Binding-site contacts:
Ligand atom N2 contacts residue ASN213 of chain 1.B at 2.8 Å (h-bond).
Ligand atom C1 contacts residue ASN213 of chain 1.B at 1.4 Å.
Ligand atom C7 contacts residue THR212 of chain 1.B at 4.3 Å.
Ligand atom C3 contacts residue ASN213 of chain 1.B at 3.8 Å.
Ligand atom C7 contacts residue ASN213 of chain 1.B at 3.8 Å.
Ligand atom C8 contacts residue LEU211 of chain 1.B at 3.7 Å (hydrophobic).
Ligand atom O5 contacts residue ASN213 of chain 1.B at 2.4 Å (h-bond).
Ligand atom C8 contacts residue THR212 of chain 1.B at 3.8 Å.
Ligand atom C8 contacts residue THR255 of chain 1.B at 4.1 Å.
Ligand atom C8 contacts residue ASN213 of chain 1.B at 4.0 Å.
Ligand atom C5 contacts residue ASN213 of chain 1.B at 3.7 Å.
Ligand atom C4 contacts residue ASN213 of chain 1.B at 4.2 Å.
Ligand atom C2 contacts residue ASN213 of chain 1.B at 2.4 Å.
Ligand atom O7 contacts residue ASN213 of chain 1.B at 4.3 Å.

The protein below binds the small molecule below.
Small molecule (SMILES): CC(=O)N[C@H]1[C@H](O[C@H]2[C@H](O)[C@@H](NC(C)=O)CO[C@@H]2CO)O[C@H](CO)[C@@H](O)[C@@H]1O

Sequence of chain 1.B:
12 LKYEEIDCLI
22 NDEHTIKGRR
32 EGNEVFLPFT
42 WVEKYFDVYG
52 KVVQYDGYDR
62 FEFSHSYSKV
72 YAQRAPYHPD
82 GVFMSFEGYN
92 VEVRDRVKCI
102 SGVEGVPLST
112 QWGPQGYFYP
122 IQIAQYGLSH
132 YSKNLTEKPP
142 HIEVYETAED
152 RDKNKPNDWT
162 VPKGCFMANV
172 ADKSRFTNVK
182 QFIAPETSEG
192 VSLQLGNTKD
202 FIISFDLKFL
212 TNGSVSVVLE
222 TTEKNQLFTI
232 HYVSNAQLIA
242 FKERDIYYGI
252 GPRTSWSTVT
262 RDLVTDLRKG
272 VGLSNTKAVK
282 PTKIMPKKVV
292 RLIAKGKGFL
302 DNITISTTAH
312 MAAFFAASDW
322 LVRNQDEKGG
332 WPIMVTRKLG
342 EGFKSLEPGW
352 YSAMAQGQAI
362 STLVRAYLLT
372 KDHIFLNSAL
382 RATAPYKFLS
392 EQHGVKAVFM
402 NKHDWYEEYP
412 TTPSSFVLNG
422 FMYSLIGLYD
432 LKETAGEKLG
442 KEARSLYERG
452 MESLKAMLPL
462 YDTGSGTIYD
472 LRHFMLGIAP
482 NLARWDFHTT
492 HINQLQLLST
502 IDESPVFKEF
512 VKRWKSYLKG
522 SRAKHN